A small-molecule ligand and the protein it binds are described below.
Small molecule (SMILES): CC(=O)N[C@@H]1[C@@H](O)[C@H](O)[C@@H](CO)O[C@H]1O

Sequence of chain 1.B:
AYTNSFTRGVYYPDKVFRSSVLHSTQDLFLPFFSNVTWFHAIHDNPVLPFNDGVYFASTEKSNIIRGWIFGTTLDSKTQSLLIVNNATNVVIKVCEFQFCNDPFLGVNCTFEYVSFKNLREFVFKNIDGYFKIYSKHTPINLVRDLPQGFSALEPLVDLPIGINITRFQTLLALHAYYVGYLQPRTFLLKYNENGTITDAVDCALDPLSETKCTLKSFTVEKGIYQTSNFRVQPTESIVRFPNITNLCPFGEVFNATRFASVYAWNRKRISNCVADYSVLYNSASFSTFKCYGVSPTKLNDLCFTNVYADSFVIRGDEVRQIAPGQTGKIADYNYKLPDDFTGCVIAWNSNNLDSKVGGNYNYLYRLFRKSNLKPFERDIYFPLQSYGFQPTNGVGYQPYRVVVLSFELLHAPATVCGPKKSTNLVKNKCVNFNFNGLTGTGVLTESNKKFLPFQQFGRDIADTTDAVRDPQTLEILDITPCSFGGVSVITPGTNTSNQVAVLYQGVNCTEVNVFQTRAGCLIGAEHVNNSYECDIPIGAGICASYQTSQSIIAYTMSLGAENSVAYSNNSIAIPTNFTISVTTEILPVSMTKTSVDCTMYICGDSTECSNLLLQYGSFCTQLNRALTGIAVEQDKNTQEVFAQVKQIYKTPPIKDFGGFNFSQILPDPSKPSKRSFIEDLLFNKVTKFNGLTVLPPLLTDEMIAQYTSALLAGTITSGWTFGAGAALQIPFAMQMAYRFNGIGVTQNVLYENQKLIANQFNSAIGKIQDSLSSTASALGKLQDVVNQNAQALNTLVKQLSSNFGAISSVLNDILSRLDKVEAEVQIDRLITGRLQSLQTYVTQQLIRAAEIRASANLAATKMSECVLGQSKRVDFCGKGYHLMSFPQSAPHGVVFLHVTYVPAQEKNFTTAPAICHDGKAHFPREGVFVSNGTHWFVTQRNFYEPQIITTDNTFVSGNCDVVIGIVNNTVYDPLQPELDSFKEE

Sequence of chain 1.A:
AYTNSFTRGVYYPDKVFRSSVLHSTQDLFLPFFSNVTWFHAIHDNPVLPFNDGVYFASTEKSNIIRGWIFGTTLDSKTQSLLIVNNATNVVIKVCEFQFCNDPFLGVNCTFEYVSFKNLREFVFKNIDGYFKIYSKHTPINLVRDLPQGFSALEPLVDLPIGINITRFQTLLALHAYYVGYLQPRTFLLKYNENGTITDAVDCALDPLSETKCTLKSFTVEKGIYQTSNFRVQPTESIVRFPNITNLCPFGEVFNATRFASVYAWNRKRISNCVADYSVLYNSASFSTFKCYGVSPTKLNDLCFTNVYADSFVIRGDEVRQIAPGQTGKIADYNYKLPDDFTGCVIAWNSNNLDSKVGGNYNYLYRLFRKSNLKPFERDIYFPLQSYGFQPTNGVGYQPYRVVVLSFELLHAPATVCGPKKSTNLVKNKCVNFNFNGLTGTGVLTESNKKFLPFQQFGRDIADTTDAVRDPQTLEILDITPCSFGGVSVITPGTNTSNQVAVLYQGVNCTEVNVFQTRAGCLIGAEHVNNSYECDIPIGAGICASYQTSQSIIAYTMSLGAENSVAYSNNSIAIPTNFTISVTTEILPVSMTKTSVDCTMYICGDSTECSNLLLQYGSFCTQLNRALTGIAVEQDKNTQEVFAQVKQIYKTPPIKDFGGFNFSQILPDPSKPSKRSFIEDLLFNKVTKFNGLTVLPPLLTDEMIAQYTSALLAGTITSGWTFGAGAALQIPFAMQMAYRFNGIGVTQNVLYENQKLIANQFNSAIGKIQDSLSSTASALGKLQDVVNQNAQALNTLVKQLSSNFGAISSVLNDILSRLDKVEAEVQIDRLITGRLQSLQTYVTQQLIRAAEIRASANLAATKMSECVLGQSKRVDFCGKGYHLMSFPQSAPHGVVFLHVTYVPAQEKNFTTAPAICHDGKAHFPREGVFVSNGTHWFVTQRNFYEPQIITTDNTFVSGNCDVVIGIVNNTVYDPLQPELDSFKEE

Binding-site contacts:
Ligand atom C7 contacts residue ASN1074 of chain 1.B at 4.3 Å.
Ligand atom C3 contacts residue ASN1074 of chain 1.B at 3.6 Å.
Ligand atom O7 contacts residue ALA706 of chain 1.B at 3.8 Å.
Ligand atom O5 contacts residue ASN1074 of chain 1.B at 2.5 Å (h-bond).
Ligand atom C4 contacts residue ASN1074 of chain 1.B at 4.1 Å.
Ligand atom O3 contacts residue ALA706 of chain 1.B at 3.8 Å.
Ligand atom C5 contacts residue ASN1074 of chain 1.B at 3.5 Å.
Ligand atom C2 contacts residue ASN1074 of chain 1.B at 2.6 Å.
Ligand atom N2 contacts residue ASN1074 of chain 1.B at 3.0 Å (h-bond).
Ligand atom C2 contacts residue GLN895 of chain 1.A at 4.3 Å.
Ligand atom C1 contacts residue ASN1074 of chain 1.B at 1.4 Å.